Binding-site contacts:
Ligand atom C2 contacts residue ALA150 of chain 1.A at 3.8 Å (hydrophobic).
Ligand atom C3 contacts residue MET94 of chain 1.A at 3.4 Å (hydrophobic).
Ligand atom C9 contacts residue TRP120 of chain 1.A at 3.8 Å (hydrophobic).
Ligand atom C6 contacts residue TRP120 of chain 1.A at 3.4 Å (hydrophobic).
Ligand atom C16 contacts residue ILE184 of chain 1.A at 3.8 Å (hydrophobic).
Ligand atom C4 contacts residue MET94 of chain 1.A at 3.6 Å (hydrophobic).
Ligand atom C12 contacts residue TRP120 of chain 1.A at 3.4 Å (hydrophobic).
Ligand atom C14 contacts residue LEU187 of chain 1.A at 3.5 Å (hydrophobic).
Ligand atom C16 contacts residue SER154 of chain 1.A at 3.5 Å.
Ligand atom CL1 contacts residue ALA116 of chain 1.A at 3.9 Å.
Ligand atom C1 contacts residue ASP188 of chain 1.A at 3.8 Å.
Ligand atom O2 contacts residue GLU90 of chain 1.A at 2.7 Å.
Ligand atom C9 contacts residue ASP188 of chain 1.A at 3.2 Å.
Ligand atom C5 contacts residue TRP120 of chain 1.A at 2.9 Å (hydrophobic).
Ligand atom O2 contacts residue VAL93 of chain 1.A at 3.7 Å.
Ligand atom C6 contacts residue ILE133 of chain 1.A at 3.6 Å (hydrophobic).
Ligand atom C13 contacts residue LEU187 of chain 1.A at 3.5 Å (hydrophobic).
Ligand atom C7 contacts residue ASP188 of chain 1.A at 3.9 Å.
Ligand atom C1 contacts residue GLU90 of chain 1.A at 3.7 Å.
Ligand atom C2 contacts residue GLU90 of chain 1.A at 3.1 Å.
Ligand atom C3 contacts residue GLU90 of chain 1.A at 3.2 Å.
Ligand atom C13 contacts residue MET97 of chain 1.A at 3.5 Å (hydrophobic).
Ligand atom C16 contacts residue THR158 of chain 1.A at 3.9 Å.
Ligand atom C4 contacts residue VAL93 of chain 1.A at 3.6 Å (hydrophobic).
Ligand atom C3 contacts residue VAL93 of chain 1.A at 3.9 Å (hydrophobic).
Ligand atom C15 contacts residue THR158 of chain 1.A at 3.0 Å.
Ligand atom C1 contacts residue ALA150 of chain 1.A at 3.6 Å (hydrophobic).
Ligand atom C2 contacts residue MET94 of chain 1.A at 3.6 Å (hydrophobic).
Ligand atom N1 contacts residue ASP188 of chain 1.A at 2.8 Å (salt-bridge).
Ligand atom C8 contacts residue SER154 of chain 1.A at 3.6 Å.
Ligand atom C8 contacts residue ASP188 of chain 1.A at 3.4 Å.
Ligand atom C5 contacts residue ASP188 of chain 1.A at 3.3 Å.
Ligand atom C7 contacts residue GLU90 of chain 1.A at 3.4 Å.
Ligand atom C6 contacts residue ASP188 of chain 1.A at 3.5 Å.
Ligand atom O2 contacts residue MET94 of chain 1.A at 3.9 Å.
Ligand atom C13 contacts residue TRP120 of chain 1.A at 3.8 Å (hydrophobic).
Ligand atom C4 contacts residue TRP120 of chain 1.A at 3.0 Å (hydrophobic).
Ligand atom C7 contacts residue ALA150 of chain 1.A at 3.6 Å (hydrophobic).
Ligand atom C12 contacts residue LEU187 of chain 1.A at 3.9 Å (hydrophobic).
Ligand atom C15 contacts residue LEU187 of chain 1.A at 3.8 Å (hydrophobic).

This small molecule binds to this protein.
Small molecule (SMILES): O=C1C[C@H]2CC[C@@H](C1)N2CCc1ccc(Cl)cc1

Sequence of chain 1.A:
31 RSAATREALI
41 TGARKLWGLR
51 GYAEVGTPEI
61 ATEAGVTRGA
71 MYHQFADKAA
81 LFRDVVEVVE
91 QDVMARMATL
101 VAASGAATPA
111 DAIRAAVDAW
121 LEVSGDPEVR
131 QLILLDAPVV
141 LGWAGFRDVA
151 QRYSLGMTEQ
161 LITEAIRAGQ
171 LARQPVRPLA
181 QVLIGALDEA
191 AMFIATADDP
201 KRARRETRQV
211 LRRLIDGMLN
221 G